Sequence of chain 52.I:
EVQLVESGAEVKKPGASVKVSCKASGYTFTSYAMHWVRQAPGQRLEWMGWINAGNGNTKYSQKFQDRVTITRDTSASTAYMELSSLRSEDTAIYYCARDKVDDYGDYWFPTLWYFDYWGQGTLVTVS

A small-molecule ligand and the protein it binds are described below.
Small molecule (SMILES): CC(=O)N[C@@H]1[C@@H](O)[C@H](O)[C@@H](CO)O[C@H]1O

Sequence of chain 52.C:
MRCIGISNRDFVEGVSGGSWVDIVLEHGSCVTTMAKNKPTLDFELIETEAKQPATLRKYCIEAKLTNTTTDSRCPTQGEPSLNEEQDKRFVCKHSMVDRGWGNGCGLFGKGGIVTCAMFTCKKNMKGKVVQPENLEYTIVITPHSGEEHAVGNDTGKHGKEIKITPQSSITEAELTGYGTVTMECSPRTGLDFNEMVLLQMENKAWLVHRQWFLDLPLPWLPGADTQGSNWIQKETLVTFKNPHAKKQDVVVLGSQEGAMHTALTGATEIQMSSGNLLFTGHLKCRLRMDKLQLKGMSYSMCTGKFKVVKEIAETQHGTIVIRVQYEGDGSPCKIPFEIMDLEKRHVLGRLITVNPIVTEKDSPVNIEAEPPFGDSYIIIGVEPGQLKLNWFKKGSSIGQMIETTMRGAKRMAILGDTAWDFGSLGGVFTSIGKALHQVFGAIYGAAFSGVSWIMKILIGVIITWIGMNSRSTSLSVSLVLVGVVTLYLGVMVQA

Binding-site contacts:
Ligand atom O6 contacts residue ASN67 of chain 52.C at 4.0 Å.
Ligand atom C2 contacts residue GLN65 of chain 52.I at 4.4 Å.
Ligand atom O5 contacts residue ASN67 of chain 52.C at 2.4 Å (h-bond).
Ligand atom O6 contacts residue GLN65 of chain 52.I at 2.5 Å (h-bond).
Ligand atom C3 contacts residue GLN65 of chain 52.I at 4.0 Å.
Ligand atom C5 contacts residue ASN67 of chain 52.C at 3.7 Å.
Ligand atom O5 contacts residue GLN65 of chain 52.I at 3.7 Å.
Ligand atom C8 contacts residue PHE90 of chain 52.C at 3.7 Å (hydrophobic).
Ligand atom C6 contacts residue GLN65 of chain 52.I at 3.5 Å.
Ligand atom O3 contacts residue GLN65 of chain 52.I at 3.6 Å.
Ligand atom C4 contacts residue GLN65 of chain 52.I at 3.3 Å.
Ligand atom C3 contacts residue ASN67 of chain 52.C at 3.8 Å.
Ligand atom C4 contacts residue ASP66 of chain 52.I at 4.0 Å.
Ligand atom C7 contacts residue ASN67 of chain 52.C at 3.7 Å.
Ligand atom O4 contacts residue ASP66 of chain 52.I at 2.7 Å (salt-bridge).
Ligand atom N2 contacts residue ASN67 of chain 52.C at 2.9 Å (h-bond).
Ligand atom C2 contacts residue ASN67 of chain 52.C at 2.4 Å.
Ligand atom O7 contacts residue ASN67 of chain 52.C at 4.1 Å.
Ligand atom C1 contacts residue ASN67 of chain 52.C at 1.4 Å.
Ligand atom O6 contacts residue TYR60 of chain 52.I at 4.2 Å.
Ligand atom C5 contacts residue GLN65 of chain 52.I at 3.7 Å.
Ligand atom C7 contacts residue PHE90 of chain 52.C at 4.4 Å (hydrophobic).
Ligand atom O4 contacts residue GLN65 of chain 52.I at 3.6 Å.
Ligand atom C4 contacts residue ASN67 of chain 52.C at 4.3 Å.